Binding-site contacts:
Ligand atom C7 contacts residue ASN230 of chain 1.A at 3.5 Å.
Ligand atom C5 contacts residue TYR234 of chain 1.A at 3.6 Å (hydrophobic).
Ligand atom C5 contacts residue ASN230 of chain 1.A at 3.7 Å.
Ligand atom O7 contacts residue ASN230 of chain 1.A at 3.9 Å.
Ligand atom O5 contacts residue ASN230 of chain 1.A at 2.4 Å (h-bond).
Ligand atom C8 contacts residue LEU227 of chain 1.A at 4.0 Å (hydrophobic).
Ligand atom C4 contacts residue ASN230 of chain 1.A at 4.2 Å.
Ligand atom O5 contacts residue GLU231 of chain 1.A at 4.2 Å.
Ligand atom O7 contacts residue THR189 of chain 1.A at 4.4 Å.
Ligand atom O5 contacts residue TYR234 of chain 1.A at 3.4 Å.
Ligand atom C6 contacts residue TYR234 of chain 1.A at 3.7 Å (hydrophobic).
Ligand atom C1 contacts residue ASN230 of chain 1.A at 1.4 Å.
Ligand atom N2 contacts residue ASN230 of chain 1.A at 2.9 Å (h-bond).
Ligand atom O7 contacts residue LEU227 of chain 1.A at 3.8 Å.
Ligand atom C8 contacts residue THR190 of chain 1.A at 3.5 Å.
Ligand atom C3 contacts residue ASN230 of chain 1.A at 3.8 Å.
Ligand atom C7 contacts residue LEU227 of chain 1.A at 4.2 Å (hydrophobic).
Ligand atom C2 contacts residue ASN230 of chain 1.A at 2.5 Å.
Ligand atom C1 contacts residue TYR234 of chain 1.A at 3.6 Å (hydrophobic).

Sequence of chain 1.A:
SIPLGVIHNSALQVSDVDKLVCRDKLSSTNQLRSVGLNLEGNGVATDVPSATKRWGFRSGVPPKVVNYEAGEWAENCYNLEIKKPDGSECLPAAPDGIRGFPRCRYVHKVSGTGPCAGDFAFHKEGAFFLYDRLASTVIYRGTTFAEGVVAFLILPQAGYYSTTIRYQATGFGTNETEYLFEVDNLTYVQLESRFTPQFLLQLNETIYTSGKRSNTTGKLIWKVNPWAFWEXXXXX

This protein binds this small molecule.
Small molecule (SMILES): CC(=O)N[C@@H]1[C@@H](O)[C@H](O)[C@@H](CO)O[C@H]1O